A protein and the small-molecule ligand that binds it are described below.
Small molecule (SMILES): CC[C@H](C)[C@H](NC(=O)[C@@H](NC(=O)[C@@H](NC(=O)[C@H](CCCCN)NC(=O)[C@H](CC(=O)O)NC(=O)[C@@H](N)C(C)C)C(C)C)C(C)C)C(=O)N[C@@H](CC(N)=O)C(=O)N1CCC[C@H]1C(=O)N[C@@H](Cc1ccc(O)cc1)C(=O)N[C@@H](Cc1ccccc1)C(=O)NCC=O

Binding-site contacts:
Ligand atom OD1 contacts residue PHE169 of chain 1.D at 3.4 Å.
Ligand atom NZ contacts residue LYS155 of chain 1.D at 3.1 Å (salt-bridge).
Ligand atom N contacts residue TYR96 of chain 1.D at 3.1 Å (h-bond).
Ligand atom O contacts residue SER95 of chain 1.D at 3.2 Å.
Ligand atom CB contacts residue ILE91 of chain 1.D at 3.4 Å (hydrophobic).
Ligand atom O contacts residue VAL94 of chain 1.D at 2.9 Å (h-bond).
Ligand atom OD1 contacts residue TYR96 of chain 1.D at 3.4 Å (h-bond).
Ligand atom O contacts residue TYR96 of chain 1.D at 2.8 Å (h-bond).
Ligand atom OD1 contacts residue ARG98 of chain 1.D at 3.2 Å (salt-bridge).
Ligand atom CE contacts residue GLU159 of chain 1.D at 3.1 Å.
Ligand atom CG1 contacts residue TYR96 of chain 1.D at 3.2 Å (hydrophobic).
Ligand atom CG1 contacts residue GLY166 of chain 1.D at 3.6 Å.
Ligand atom CG2 contacts residue PRO34 of chain 1.D at 3.3 Å (hydrophobic).
Ligand atom N contacts residue TYR96 of chain 1.D at 3.4 Å (h-bond).
Ligand atom ND2 contacts residue ILE91 of chain 1.D at 2.6 Å (h-bond).
Ligand atom ND2 contacts residue ILE88 of chain 1.D at 3.3 Å (h-bond).
Ligand atom CD1 contacts residue HIS89 of chain 1.D at 3.4 Å.
Ligand atom CG contacts residue ILE91 of chain 1.D at 3.5 Å (hydrophobic).
Ligand atom CG2 contacts residue ARG37 of chain 1.D at 3.1 Å.
Ligand atom N contacts residue VAL94 of chain 1.D at 2.8 Å (h-bond).
Ligand atom N contacts residue ARG37 of chain 1.D at 3.5 Å.
Ligand atom CG2 contacts residue SER35 of chain 1.D at 3.1 Å.
Ligand atom CG2 contacts residue SER36 of chain 1.D at 3.6 Å.
Ligand atom O contacts residue ALA93 of chain 1.D at 3.4 Å.
Ligand atom CB contacts residue ALA92 of chain 1.D at 3.1 Å (hydrophobic).
Ligand atom CG contacts residue PHE169 of chain 1.D at 3.3 Å (hydrophobic).
Ligand atom OD2 contacts residue ARG98 of chain 1.D at 3.2 Å.
Ligand atom CB contacts residue PHE169 of chain 1.D at 3.4 Å (hydrophobic).
Ligand atom CA contacts residue VAL94 of chain 1.D at 3.5 Å (hydrophobic).
Ligand atom ND2 contacts residue PHE169 of chain 1.D at 3.6 Å.
Ligand atom CB contacts residue TYR96 of chain 1.D at 3.4 Å (hydrophobic).
Ligand atom C contacts residue VAL94 of chain 1.D at 3.6 Å (hydrophobic).
Ligand atom CE1 contacts residue HIS89 of chain 1.D at 3.6 Å.
Ligand atom N contacts residue ALA92 of chain 1.D at 3.0 Å (h-bond).
Ligand atom CB contacts residue ILE91 of chain 1.D at 3.6 Å (hydrophobic).
Ligand atom CG contacts residue ILE91 of chain 1.D at 3.6 Å (hydrophobic).
Ligand atom CD1 contacts residue ILE91 of chain 1.D at 3.1 Å (hydrophobic).
Ligand atom NZ contacts residue GLU159 of chain 1.D at 2.3 Å (salt-bridge).
Ligand atom CD1 contacts residue ALA92 of chain 1.D at 3.5 Å (hydrophobic).
Ligand atom CG contacts residue ALA92 of chain 1.D at 3.6 Å (hydrophobic).

Sequence of chain 1.D:
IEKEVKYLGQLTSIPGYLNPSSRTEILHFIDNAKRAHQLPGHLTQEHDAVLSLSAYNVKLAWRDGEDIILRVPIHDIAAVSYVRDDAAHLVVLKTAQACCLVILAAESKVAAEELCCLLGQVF